This protein binds this small molecule.
Small molecule (SMILES): CC(=O)N[C@H]1[C@H](O[C@H]2[C@H](O)[C@@H](NC(C)=O)CO[C@@H]2CO)O[C@H](CO)[C@@H](O)[C@@H]1O

Sequence of chain 1.B:
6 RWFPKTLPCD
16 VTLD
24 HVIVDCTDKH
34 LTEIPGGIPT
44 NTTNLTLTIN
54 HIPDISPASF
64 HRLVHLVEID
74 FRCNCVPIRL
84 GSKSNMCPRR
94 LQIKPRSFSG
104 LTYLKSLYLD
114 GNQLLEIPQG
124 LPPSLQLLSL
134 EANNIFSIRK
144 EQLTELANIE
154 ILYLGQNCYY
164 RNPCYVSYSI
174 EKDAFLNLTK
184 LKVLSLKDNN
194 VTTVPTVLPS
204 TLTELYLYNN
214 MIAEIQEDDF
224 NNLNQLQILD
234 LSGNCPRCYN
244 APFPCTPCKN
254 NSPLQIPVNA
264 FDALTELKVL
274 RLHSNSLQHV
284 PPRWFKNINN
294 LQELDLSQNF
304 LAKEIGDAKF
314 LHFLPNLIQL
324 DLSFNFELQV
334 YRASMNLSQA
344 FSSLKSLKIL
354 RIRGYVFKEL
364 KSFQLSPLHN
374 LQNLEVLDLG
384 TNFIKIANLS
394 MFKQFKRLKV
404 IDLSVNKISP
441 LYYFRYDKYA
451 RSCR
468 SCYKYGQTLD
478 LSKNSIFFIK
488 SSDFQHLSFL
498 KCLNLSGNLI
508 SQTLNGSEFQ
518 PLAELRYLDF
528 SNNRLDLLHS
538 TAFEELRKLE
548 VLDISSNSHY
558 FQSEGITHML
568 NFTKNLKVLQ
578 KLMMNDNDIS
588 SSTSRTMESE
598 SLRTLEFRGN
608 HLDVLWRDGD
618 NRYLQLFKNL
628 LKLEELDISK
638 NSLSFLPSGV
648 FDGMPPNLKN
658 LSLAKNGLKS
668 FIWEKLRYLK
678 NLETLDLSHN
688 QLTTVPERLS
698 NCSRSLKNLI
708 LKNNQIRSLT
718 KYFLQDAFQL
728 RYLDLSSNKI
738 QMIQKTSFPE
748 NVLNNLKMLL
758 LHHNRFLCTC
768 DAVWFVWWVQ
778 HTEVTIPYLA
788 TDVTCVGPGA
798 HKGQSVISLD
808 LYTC

Binding-site contacts:
Ligand atom C5 contacts residue TYR168 of chain 1.B at 4.0 Å (hydrophobic).
Ligand atom C5 contacts residue VAL169 of chain 1.B at 4.3 Å (hydrophobic).
Ligand atom C4 contacts residue ASN193 of chain 1.B at 4.2 Å.
Ligand atom C2 contacts residue TYR168 of chain 1.B at 4.2 Å (hydrophobic).
Ligand atom C8 contacts residue PRO166 of chain 1.B at 3.9 Å (hydrophobic).
Ligand atom C1 contacts residue TYR168 of chain 1.B at 4.0 Å (hydrophobic).
Ligand atom C8 contacts residue TYR162 of chain 1.B at 3.4 Å (hydrophobic).
Ligand atom C5 contacts residue ASN193 of chain 1.B at 3.7 Å.
Ligand atom C8 contacts residue TYR163 of chain 1.B at 3.8 Å (hydrophobic).
Ligand atom C7 contacts residue ASN193 of chain 1.B at 3.7 Å.
Ligand atom C1 contacts residue ASN193 of chain 1.B at 1.4 Å.
Ligand atom O5 contacts residue SER170 of chain 1.B at 3.5 Å (h-bond).
Ligand atom O5 contacts residue VAL169 of chain 1.B at 3.3 Å (h-bond).
Ligand atom O7 contacts residue PRO166 of chain 1.B at 3.5 Å.
Ligand atom C1 contacts residue VAL169 of chain 1.B at 3.5 Å (hydrophobic).
Ligand atom C6 contacts residue SER170 of chain 1.B at 4.3 Å.
Ligand atom C1 contacts residue MET214 of chain 1.B at 4.1 Å (hydrophobic).
Ligand atom O3 contacts residue TYR168 of chain 1.B at 3.5 Å.
Ligand atom O7 contacts residue ASN193 of chain 1.B at 4.1 Å.
Ligand atom O5 contacts residue TYR168 of chain 1.B at 3.9 Å.
Ligand atom O5 contacts residue ASN193 of chain 1.B at 2.4 Å (h-bond).
Ligand atom C4 contacts residue VAL169 of chain 1.B at 4.2 Å (hydrophobic).
Ligand atom C2 contacts residue ASN193 of chain 1.B at 2.3 Å.
Ligand atom C7 contacts residue CYS167 of chain 1.B at 4.3 Å (hydrophobic).
Ligand atom O7 contacts residue CYS167 of chain 1.B at 3.2 Å (h-bond).
Ligand atom O6 contacts residue SER170 of chain 1.B at 2.9 Å (h-bond).
Ligand atom O7 contacts residue CYS161 of chain 1.B at 3.3 Å (h-bond).
Ligand atom C7 contacts residue TYR168 of chain 1.B at 4.0 Å (hydrophobic).
Ligand atom C3 contacts residue TYR168 of chain 1.B at 4.2 Å (hydrophobic).
Ligand atom C4 contacts residue TYR168 of chain 1.B at 3.8 Å (hydrophobic).
Ligand atom N2 contacts residue ASN193 of chain 1.B at 2.9 Å (h-bond).
Ligand atom O6 contacts residue TYR168 of chain 1.B at 4.1 Å.
Ligand atom O6 contacts residue VAL169 of chain 1.B at 4.1 Å.
Ligand atom C7 contacts residue CYS161 of chain 1.B at 3.8 Å (hydrophobic).
Ligand atom N2 contacts residue CYS161 of chain 1.B at 4.4 Å.
Ligand atom C3 contacts residue ASN193 of chain 1.B at 3.7 Å.
Ligand atom C6 contacts residue TYR168 of chain 1.B at 4.3 Å (hydrophobic).
Ligand atom C2 contacts residue VAL169 of chain 1.B at 3.8 Å (hydrophobic).
Ligand atom C7 contacts residue PRO166 of chain 1.B at 4.1 Å (hydrophobic).
Ligand atom O7 contacts residue TYR168 of chain 1.B at 2.9 Å (h-bond).